A protein and the small-molecule ligand that binds it are described below.
Small molecule (SMILES): CC(=O)N[C@@H]1[C@@H](O)[C@H](O)[C@@H](CO)O[C@H]1O

Sequence of chain 1.B:
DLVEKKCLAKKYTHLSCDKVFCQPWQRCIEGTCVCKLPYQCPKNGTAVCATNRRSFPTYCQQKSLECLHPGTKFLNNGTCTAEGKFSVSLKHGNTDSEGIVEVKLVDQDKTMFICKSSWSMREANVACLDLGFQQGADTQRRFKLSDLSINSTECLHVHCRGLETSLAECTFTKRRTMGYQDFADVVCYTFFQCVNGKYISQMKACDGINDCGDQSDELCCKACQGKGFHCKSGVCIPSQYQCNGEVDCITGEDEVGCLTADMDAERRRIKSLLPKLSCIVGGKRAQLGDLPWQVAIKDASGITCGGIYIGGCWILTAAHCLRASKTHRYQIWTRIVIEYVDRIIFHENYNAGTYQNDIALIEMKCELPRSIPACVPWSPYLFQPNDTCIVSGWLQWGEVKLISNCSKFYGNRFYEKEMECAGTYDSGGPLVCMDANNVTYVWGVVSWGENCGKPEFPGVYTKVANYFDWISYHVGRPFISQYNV

Binding-site contacts:
Ligand atom O4 contacts residue ASN446 of chain 1.B at 4.1 Å.
Ligand atom C3 contacts residue ASN446 of chain 1.B at 3.8 Å.
Ligand atom O5 contacts residue ASN446 of chain 1.B at 2.4 Å (h-bond).
Ligand atom C7 contacts residue ASN446 of chain 1.B at 4.4 Å.
Ligand atom C1 contacts residue ASN446 of chain 1.B at 1.4 Å.
Ligand atom N2 contacts residue ASN446 of chain 1.B at 3.1 Å (h-bond).
Ligand atom C6 contacts residue ASN446 of chain 1.B at 4.3 Å.
Ligand atom O6 contacts residue ASN446 of chain 1.B at 4.0 Å.
Ligand atom C2 contacts residue ASN446 of chain 1.B at 2.8 Å.
Ligand atom C4 contacts residue ASN446 of chain 1.B at 3.8 Å.
Ligand atom C5 contacts residue ASN446 of chain 1.B at 3.0 Å.